Sequence of chain 30.A:
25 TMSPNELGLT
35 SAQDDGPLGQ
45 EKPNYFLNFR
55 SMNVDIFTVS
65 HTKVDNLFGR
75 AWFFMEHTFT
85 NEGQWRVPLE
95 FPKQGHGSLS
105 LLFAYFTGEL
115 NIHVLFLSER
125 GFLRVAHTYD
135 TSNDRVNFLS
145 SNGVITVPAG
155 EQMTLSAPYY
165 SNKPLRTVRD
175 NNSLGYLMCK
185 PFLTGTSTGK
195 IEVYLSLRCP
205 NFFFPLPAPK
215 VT

Sequence of chain 28.B:
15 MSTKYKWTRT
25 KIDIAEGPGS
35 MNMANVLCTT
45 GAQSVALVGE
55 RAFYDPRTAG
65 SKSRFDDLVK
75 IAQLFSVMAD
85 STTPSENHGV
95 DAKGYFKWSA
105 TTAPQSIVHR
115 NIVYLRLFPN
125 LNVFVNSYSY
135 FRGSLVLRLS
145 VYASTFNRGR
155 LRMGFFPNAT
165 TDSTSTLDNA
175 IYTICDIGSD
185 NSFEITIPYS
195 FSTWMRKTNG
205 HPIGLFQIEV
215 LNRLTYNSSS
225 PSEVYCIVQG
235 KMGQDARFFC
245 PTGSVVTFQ

Sequence of chain 27.B:
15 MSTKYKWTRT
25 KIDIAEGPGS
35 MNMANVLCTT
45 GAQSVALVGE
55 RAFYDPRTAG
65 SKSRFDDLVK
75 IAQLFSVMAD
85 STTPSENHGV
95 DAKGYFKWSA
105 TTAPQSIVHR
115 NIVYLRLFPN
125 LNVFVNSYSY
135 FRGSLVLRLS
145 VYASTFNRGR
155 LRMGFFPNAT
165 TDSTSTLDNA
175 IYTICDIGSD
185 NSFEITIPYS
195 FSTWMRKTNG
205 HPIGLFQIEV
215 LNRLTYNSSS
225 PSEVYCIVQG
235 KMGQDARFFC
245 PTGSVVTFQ

Binding-site contacts:
Ligand atom C2 contacts residue ALA56 of chain 30.B at 3.7 Å (hydrophobic).
Ligand atom N1 contacts residue ALA56 of chain 30.B at 3.2 Å (h-bond).
Ligand atom C2' contacts residue ARG55 of chain 30.B at 3.6 Å.
Ligand atom O2' contacts residue ARG55 of chain 30.B at 2.7 Å (salt-bridge).
Ligand atom OP2 contacts residue THR17 of chain 28.B at 3.2 Å.
Ligand atom C6 contacts residue TYR58 of chain 30.B at 3.5 Å (hydrophobic).
Ligand atom N2 contacts residue ARG55 of chain 30.B at 3.7 Å.
Ligand atom N1 contacts residue TRP21 of chain 28.B at 3.5 Å.
Ligand atom OP2 contacts residue ARG202 of chain 30.A at 2.5 Å (salt-bridge).
Ligand atom OP1 contacts residue LYS18 of chain 27.B at 3.3 Å (salt-bridge).
Ligand atom OP2 contacts residue MET15 of chain 28.B at 3.5 Å.
Ligand atom O6 contacts residue TYR58 of chain 30.B at 3.0 Å (h-bond).
Ligand atom O2 contacts residue TYR58 of chain 30.B at 3.8 Å.
Ligand atom OP1 contacts residue TYR19 of chain 27.B at 3.1 Å (h-bond).
Ligand atom C6 contacts residue TRP21 of chain 28.B at 3.3 Å (hydrophobic).
Ligand atom N2 contacts residue THR17 of chain 28.B at 3.8 Å.
Ligand atom O2' contacts residue THR17 of chain 28.B at 3.3 Å (h-bond).
Ligand atom C5' contacts residue ARG202 of chain 30.A at 3.0 Å.
Ligand atom N3 contacts residue TRP21 of chain 28.B at 3.8 Å.
Ligand atom O4 contacts residue ARG68 of chain 30.B at 3.7 Å.
Ligand atom N3 contacts residue ARG55 of chain 30.B at 3.5 Å (salt-bridge).
Ligand atom P contacts residue TYR19 of chain 27.B at 3.7 Å.
Ligand atom O4' contacts residue TRP21 of chain 28.B at 3.6 Å.
Ligand atom O2' contacts residue TYR19 of chain 27.B at 3.4 Å.
Ligand atom C4 contacts residue ARG68 of chain 30.B at 3.7 Å.
Ligand atom N1 contacts residue TYR58 of chain 30.B at 3.6 Å.
Ligand atom C2 contacts residue TRP21 of chain 28.B at 3.8 Å (hydrophobic).
Ligand atom N2 contacts residue ALA56 of chain 30.B at 3.3 Å (h-bond).
Ligand atom C1' contacts residue ARG55 of chain 30.B at 3.4 Å.
Ligand atom C5 contacts residue TRP21 of chain 28.B at 3.4 Å (hydrophobic).
Ligand atom N3 contacts residue ASN205 of chain 30.A at 3.7 Å.
Ligand atom C4 contacts residue TRP21 of chain 28.B at 3.7 Å (hydrophobic).
Ligand atom O2 contacts residue ARG55 of chain 30.B at 3.2 Å (salt-bridge).
Ligand atom O3' contacts residue TYR19 of chain 27.B at 3.0 Å (h-bond).
Ligand atom O3' contacts residue ARG55 of chain 30.B at 3.6 Å.
Ligand atom O4 contacts residue TRP21 of chain 28.B at 3.6 Å.
Ligand atom P contacts residue ARG202 of chain 30.A at 3.8 Å.
Ligand atom O4 contacts residue ASN205 of chain 30.A at 3.4 Å (h-bond).
Ligand atom C1' contacts residue TRP21 of chain 28.B at 3.7 Å (hydrophobic).
Ligand atom O4' contacts residue CYS203 of chain 30.A at 3.5 Å (h-bond).

The protein below binds the small molecule below.
Small molecule (SMILES): Nc1nc(=O)c2ncn([C@@H]3O[C@H](CO)[C@@H](O[P](=O)(O)OC[C@H]4O[C@@H](n5ccc(=O)[nH]c5=O)[C@H](O)[C@@H]4O[P](=O)(O)OC[C@H]4O[C@@H](n5ccc(=O)[nH]c5=O)[C@H](O)[C@@H]4O[P](=O)(O)OC[C@H]4O[C@@H](n5ccc(=O)[nH]c5=O)[C@H](O)[C@@H]4O[P](=O)(O)OC[C@H]4O[C@@H](n5ccc(=O)[nH]c5=O)[C@H](O)[C@@H]4O[P](=O)(O)OC[C@H]4O[C@@H](n5ccc(=O)[nH]c5=O)[C@H](O)[C@@H]4O)[C@H]3O)c2[nH]1

Sequence of chain 30.B:
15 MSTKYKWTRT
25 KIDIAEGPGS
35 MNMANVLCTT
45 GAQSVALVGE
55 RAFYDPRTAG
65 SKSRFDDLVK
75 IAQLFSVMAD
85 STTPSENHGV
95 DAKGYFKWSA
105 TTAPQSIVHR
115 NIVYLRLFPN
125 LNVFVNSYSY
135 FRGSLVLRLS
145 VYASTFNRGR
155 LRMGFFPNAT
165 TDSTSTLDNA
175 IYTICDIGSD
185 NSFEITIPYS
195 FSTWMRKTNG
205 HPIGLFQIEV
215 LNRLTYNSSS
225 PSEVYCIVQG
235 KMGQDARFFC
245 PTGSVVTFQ